Sequence of chain 1.C:
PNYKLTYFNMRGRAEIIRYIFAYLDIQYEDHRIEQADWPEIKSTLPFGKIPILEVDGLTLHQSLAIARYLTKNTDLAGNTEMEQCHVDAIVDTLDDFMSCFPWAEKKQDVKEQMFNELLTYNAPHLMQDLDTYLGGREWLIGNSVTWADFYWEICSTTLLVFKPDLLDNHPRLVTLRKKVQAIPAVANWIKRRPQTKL

Binding-site contacts:
Ligand atom C9 contacts residue TRP104 of chain 1.C at 3.9 Å (hydrophobic).
Ligand atom C5 contacts residue MET99 of chain 1.C at 3.6 Å (hydrophobic).
Ligand atom C12 contacts residue TRP104 of chain 1.C at 3.3 Å (hydrophobic).
Ligand atom C24 contacts residue GLN36 of chain 1.C at 3.9 Å.
Ligand atom C11 contacts residue SER100 of chain 1.C at 4.0 Å.
Ligand atom C21 contacts residue TRP104 of chain 1.C at 3.9 Å (hydrophobic).
Ligand atom C11 contacts residue ARG14 of chain 1.C at 3.0 Å.
Ligand atom C15 contacts residue GSH1 of chain 1.K at 3.9 Å.
Ligand atom C17 contacts residue TRP104 of chain 1.C at 3.2 Å (hydrophobic).
Ligand atom O19 contacts residue MET11 of chain 1.C at 3.8 Å.
Ligand atom C2 contacts residue MET99 of chain 1.C at 3.8 Å (hydrophobic).
Ligand atom C11 contacts residue TRP104 of chain 1.C at 3.8 Å (hydrophobic).
Ligand atom C1 contacts residue ILE155 of chain 1.C at 3.6 Å (hydrophobic).
Ligand atom C3 contacts residue MET99 of chain 1.C at 3.8 Å (hydrophobic).
Ligand atom C17 contacts residue LEU199 of chain 1.C at 3.9 Å (hydrophobic).
Ligand atom C12 contacts residue ARG14 of chain 1.C at 3.7 Å.
Ligand atom C18 contacts residue TRP104 of chain 1.C at 3.8 Å (hydrophobic).
Ligand atom C2 contacts residue GLY13 of chain 1.C at 3.5 Å.
Ligand atom C8 contacts residue TYR152 of chain 1.C at 3.6 Å (hydrophobic).
Ligand atom C8 contacts residue MET99 of chain 1.C at 3.2 Å (hydrophobic).
Ligand atom O19 contacts residue LEU199 of chain 1.C at 3.3 Å.
Ligand atom O26 contacts residue GLN36 of chain 1.C at 3.5 Å (h-bond).
Ligand atom C14 contacts residue TRP104 of chain 1.C at 3.4 Å (hydrophobic).
Ligand atom C28 contacts residue PHE9 of chain 1.C at 3.9 Å (hydrophobic).
Ligand atom C11 contacts residue MET99 of chain 1.C at 4.0 Å (hydrophobic).
Ligand atom C10 contacts residue ARG14 of chain 1.C at 3.5 Å.
Ligand atom C1 contacts residue THR159 of chain 1.C at 3.9 Å.
Ligand atom N20 contacts residue TRP104 of chain 1.C at 3.8 Å.
Ligand atom C13 contacts residue TRP104 of chain 1.C at 3.8 Å (hydrophobic).
Ligand atom C16 contacts residue GSH1 of chain 1.K at 3.8 Å.
Ligand atom C9 contacts residue GLY13 of chain 1.C at 4.0 Å.
Ligand atom C10 contacts residue MET99 of chain 1.C at 3.5 Å (hydrophobic).
Ligand atom C8 contacts residue ASP96 of chain 1.C at 3.5 Å.
Ligand atom C10 contacts residue SER100 of chain 1.C at 3.7 Å.
Ligand atom C7 contacts residue TRP104 of chain 1.C at 4.0 Å (hydrophobic).
Ligand atom C3 contacts residue TYR152 of chain 1.C at 3.9 Å (hydrophobic).
Ligand atom C18 contacts residue MET11 of chain 1.C at 3.9 Å (hydrophobic).
Ligand atom C10 contacts residue ASP96 of chain 1.C at 3.7 Å.
Ligand atom N6 contacts residue GLY13 of chain 1.C at 3.5 Å.
Ligand atom C1 contacts residue GLY13 of chain 1.C at 3.3 Å.

This protein binds this small molecule.
Small molecule (SMILES): Cc1cc2ccccc2c(-c2ccc(C(=O)NCCN3CCOCC3)cc2)n1